The small molecule below binds the protein below.
Small molecule (SMILES): Cc1nc2ccc(-c3ccnc4ccccc34)c(C)c2c(=O)[nH]1

Binding-site contacts:
Ligand atom C01 contacts residue TYR87 of chain 1.A at 3.3 Å (hydrophobic).
Ligand atom C02 contacts residue HIS88 of chain 1.A at 3.5 Å.
Ligand atom C15 contacts residue LYS37 of chain 1.A at 3.9 Å.
Ligand atom C19 contacts residue LEU65 of chain 1.A at 3.9 Å (hydrophobic).
Ligand atom C01 contacts residue GLY91 of chain 1.A at 3.7 Å.
Ligand atom N22 contacts residue VAL16 of chain 1.A at 3.6 Å.
Ligand atom C16 contacts residue LYS37 of chain 1.A at 3.5 Å.
Ligand atom C08 contacts residue EDO1 of chain 1.H at 3.9 Å.
Ligand atom C12 contacts residue ALA155 of chain 1.A at 3.3 Å (hydrophobic).
Ligand atom C07 contacts residue VAL24 of chain 1.A at 3.9 Å (hydrophobic).
Ligand atom C18 contacts residue ALA35 of chain 1.A at 3.5 Å (hydrophobic).
Ligand atom C16 contacts residue THR85 of chain 1.A at 3.6 Å.
Ligand atom C01 contacts residue HIS88 of chain 1.A at 3.5 Å.
Ligand atom C20 contacts residue LEU145 of chain 1.A at 3.6 Å (hydrophobic).
Ligand atom C17 contacts residue ALA35 of chain 1.A at 3.5 Å (hydrophobic).
Ligand atom O23 contacts residue HIS88 of chain 1.A at 2.9 Å (h-bond).
Ligand atom C08 contacts residue VAL24 of chain 1.A at 3.7 Å (hydrophobic).
Ligand atom C02 contacts residue GLY91 of chain 1.A at 3.7 Å.
Ligand atom C15 contacts residue LEU83 of chain 1.A at 3.8 Å (hydrophobic).
Ligand atom C14 contacts residue LEU65 of chain 1.A at 3.6 Å (hydrophobic).
Ligand atom C04 contacts residue HIS88 of chain 1.A at 3.6 Å.
Ligand atom C16 contacts residue LEU83 of chain 1.A at 3.5 Å (hydrophobic).
Ligand atom C05 contacts residue LEU145 of chain 1.A at 3.5 Å (hydrophobic).
Ligand atom C17 contacts residue LYS37 of chain 1.A at 3.7 Å.
Ligand atom C21 contacts residue ALA35 of chain 1.A at 3.8 Å (hydrophobic).
Ligand atom C18 contacts residue THR85 of chain 1.A at 3.9 Å.
Ligand atom C11 contacts residue EDO1 of chain 1.H at 3.7 Å.
Ligand atom N03 contacts residue TYR87 of chain 1.A at 3.5 Å.
Ligand atom C02 contacts residue TYR87 of chain 1.A at 3.9 Å (hydrophobic).
Ligand atom N13 contacts residue ALA155 of chain 1.A at 3.8 Å.
Ligand atom C17 contacts residue THR85 of chain 1.A at 3.5 Å.
Ligand atom C18 contacts residue VAL24 of chain 1.A at 3.7 Å (hydrophobic).
Ligand atom C04 contacts residue LEU145 of chain 1.A at 3.7 Å (hydrophobic).
Ligand atom N13 contacts residue LEU65 of chain 1.A at 3.8 Å.
Ligand atom O23 contacts residue TYR87 of chain 1.A at 3.7 Å.
Ligand atom C21 contacts residue LEU65 of chain 1.A at 3.8 Å (hydrophobic).
Ligand atom C21 contacts residue LEU145 of chain 1.A at 3.9 Å (hydrophobic).
Ligand atom O23 contacts residue HIS86 of chain 1.A at 3.9 Å.
Ligand atom N03 contacts residue HIS88 of chain 1.A at 2.7 Å (h-bond).
Ligand atom O23 contacts residue LEU145 of chain 1.A at 3.9 Å.

Sequence of chain 1.A:
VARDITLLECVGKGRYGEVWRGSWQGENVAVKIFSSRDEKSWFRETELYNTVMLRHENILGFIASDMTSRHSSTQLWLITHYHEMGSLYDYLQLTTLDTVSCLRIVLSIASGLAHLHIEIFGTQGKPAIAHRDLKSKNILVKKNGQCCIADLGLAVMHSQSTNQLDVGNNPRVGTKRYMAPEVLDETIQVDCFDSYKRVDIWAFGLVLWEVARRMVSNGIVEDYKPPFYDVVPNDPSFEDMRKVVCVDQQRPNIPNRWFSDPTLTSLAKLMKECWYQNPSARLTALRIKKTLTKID